Sequence of chain 1.A:
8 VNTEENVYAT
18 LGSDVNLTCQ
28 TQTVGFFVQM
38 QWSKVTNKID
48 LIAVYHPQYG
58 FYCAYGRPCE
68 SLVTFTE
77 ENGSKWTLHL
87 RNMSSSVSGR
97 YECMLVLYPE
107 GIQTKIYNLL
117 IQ

Binding-site contacts:
Ligand atom C8 contacts residue HIS85 of chain 1.A at 3.9 Å.
Ligand atom C2 contacts residue HIS85 of chain 1.A at 4.4 Å.
Ligand atom O6 contacts residue ASP21 of chain 1.A at 3.6 Å (salt-bridge).
Ligand atom C7 contacts residue ASN23 of chain 1.A at 4.0 Å.
Ligand atom O5 contacts residue ASN23 of chain 1.A at 2.3 Å (h-bond).
Ligand atom C6 contacts residue ASP21 of chain 1.A at 4.1 Å.
Ligand atom C1 contacts residue ASN23 of chain 1.A at 1.4 Å.
Ligand atom C4 contacts residue ASN23 of chain 1.A at 4.2 Å.
Ligand atom O7 contacts residue HIS85 of chain 1.A at 3.2 Å.
Ligand atom N2 contacts residue ASN23 of chain 1.A at 2.9 Å (h-bond).
Ligand atom N2 contacts residue HIS85 of chain 1.A at 4.0 Å.
Ligand atom C2 contacts residue ASN23 of chain 1.A at 2.5 Å.
Ligand atom C3 contacts residue ASN23 of chain 1.A at 3.8 Å.
Ligand atom C5 contacts residue ASN23 of chain 1.A at 3.6 Å.
Ligand atom C7 contacts residue HIS85 of chain 1.A at 3.5 Å.

This small molecule binds to this protein.
Small molecule (SMILES): CC(=O)N[C@@H]1[C@@H](O)[C@H](O)[C@@H](CO)O[C@H]1O